Binding-site contacts:
Ligand atom N6 contacts residue TYR72 of chain 1.B at 4.5 Å.
Ligand atom C2 contacts residue GLU155 of chain 1.B at 4.3 Å.
Ligand atom S1 contacts residue GLU155 of chain 1.B at 2.9 Å (salt-bridge).
Ligand atom O6 contacts residue TYR41 of chain 1.B at 4.2 Å.
Ligand atom N3 contacts residue TYR72 of chain 1.B at 3.8 Å.
Ligand atom O2' contacts residue GLU155 of chain 1.B at 3.7 Å.
Ligand atom C1' contacts residue TYR83 of chain 1.B at 3.8 Å (hydrophobic).
Ligand atom S1 contacts residue TYR72 of chain 1.B at 3.5 Å.
Ligand atom C6 contacts residue TYR72 of chain 1.B at 4.0 Å (hydrophobic).
Ligand atom C6 contacts residue HIS42 of chain 1.B at 3.9 Å.
Ligand atom C6 contacts residue TYR83 of chain 1.B at 3.5 Å (hydrophobic).
Ligand atom O4' contacts residue TYR72 of chain 1.B at 4.2 Å.
Ligand atom O6 contacts residue TYR72 of chain 1.B at 4.1 Å.
Ligand atom N6 contacts residue HIS42 of chain 1.B at 3.5 Å.
Ligand atom C4 contacts residue TYR72 of chain 1.B at 3.9 Å (hydrophobic).
Ligand atom N6 contacts residue GLY43 of chain 1.B at 2.8 Å (h-bond).
Ligand atom O6 contacts residue TYR83 of chain 1.B at 3.8 Å.
Ligand atom O2' contacts residue TYR72 of chain 1.B at 3.9 Å.
Ligand atom C2' contacts residue TYR72 of chain 1.B at 3.5 Å (hydrophobic).
Ligand atom C6 contacts residue GLY43 of chain 1.B at 3.5 Å.
Ligand atom C5 contacts residue TYR83 of chain 1.B at 3.7 Å (hydrophobic).
Ligand atom O6 contacts residue ALA80 of chain 1.B at 3.7 Å.
Ligand atom C5 contacts residue GLU155 of chain 1.B at 4.3 Å.
Ligand atom C2 contacts residue TYR83 of chain 1.B at 3.5 Å (hydrophobic).
Ligand atom S1 contacts residue TYR83 of chain 1.B at 3.6 Å.
Ligand atom C1' contacts residue TYR72 of chain 1.B at 4.0 Å (hydrophobic).
Ligand atom C5 contacts residue ILE73 of chain 1.B at 4.3 Å (hydrophobic).
Ligand atom C4 contacts residue TYR83 of chain 1.B at 3.5 Å (hydrophobic).
Ligand atom C3' contacts residue TYR72 of chain 1.B at 4.3 Å (hydrophobic).
Ligand atom O6 contacts residue GLY43 of chain 1.B at 2.7 Å (h-bond).
Ligand atom N6 contacts residue TYR83 of chain 1.B at 3.6 Å.
Ligand atom O6 contacts residue HIS42 of chain 1.B at 3.5 Å.
Ligand atom C2 contacts residue TYR72 of chain 1.B at 3.5 Å (hydrophobic).
Ligand atom C5 contacts residue TYR72 of chain 1.B at 4.0 Å (hydrophobic).
Ligand atom N3 contacts residue TYR83 of chain 1.B at 3.6 Å.
Ligand atom O4' contacts residue TYR83 of chain 1.B at 4.2 Å.
Ligand atom O2' contacts residue TYR83 of chain 1.B at 4.2 Å.

Sequence of chain 1.B:
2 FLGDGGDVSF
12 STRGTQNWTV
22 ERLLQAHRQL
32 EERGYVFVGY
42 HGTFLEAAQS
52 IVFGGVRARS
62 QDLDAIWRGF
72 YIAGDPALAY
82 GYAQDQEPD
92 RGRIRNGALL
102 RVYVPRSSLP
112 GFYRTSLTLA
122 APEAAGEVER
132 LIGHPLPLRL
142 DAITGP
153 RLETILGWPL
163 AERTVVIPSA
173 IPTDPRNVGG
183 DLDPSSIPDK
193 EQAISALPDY

This small molecule binds to this protein.
Small molecule (SMILES): C[C@H]1O[C@@H](c2nc(C(N)=O)cs2)[C@H](O)[C@@H]1O